A protein and the small-molecule ligand that binds it are described below.
Small molecule (SMILES): COc1cc2c(cc1NS(=O)(=O)c1ccc(Br)cc1C)n(C)c(=O)n2C

Binding-site contacts:
Ligand atom CAQ contacts residue CYS78 of chain 1.A at 4.2 Å (hydrophobic).
Ligand atom CAF contacts residue VAL36 of chain 1.A at 4.2 Å (hydrophobic).
Ligand atom CAE contacts residue VAL31 of chain 1.A at 4.2 Å (hydrophobic).
Ligand atom NAL contacts residue PHE88 of chain 1.A at 3.6 Å.
Ligand atom SAA contacts residue GLU35 of chain 1.A at 4.0 Å.
Ligand atom CAP contacts residue ASN82 of chain 1.A at 3.9 Å.
Ligand atom NAL contacts residue VAL31 of chain 1.A at 3.9 Å.
Ligand atom CAM contacts residue VAL31 of chain 1.A at 3.8 Å (hydrophobic).
Ligand atom OAC contacts residue GLU35 of chain 1.A at 3.3 Å.
Ligand atom CAX contacts residue PHE88 of chain 1.A at 4.2 Å (hydrophobic).
Ligand atom NAN contacts residue VAL31 of chain 1.A at 3.6 Å.
Ligand atom OAD contacts residue VAL36 of chain 1.A at 3.4 Å.
Ligand atom CAQ contacts residue PHE88 of chain 1.A at 4.1 Å (hydrophobic).
Ligand atom CAH contacts residue ILE26 of chain 1.A at 4.2 Å (hydrophobic).
Ligand atom CAS contacts residue ILE26 of chain 1.A at 3.5 Å (hydrophobic).
Ligand atom CAI contacts residue ILE26 of chain 1.A at 3.4 Å (hydrophobic).
Ligand atom OAD contacts residue GLU35 of chain 1.A at 3.5 Å.
Ligand atom OAO contacts residue CYS78 of chain 1.A at 3.6 Å.
Ligand atom CAI contacts residue PHE88 of chain 1.A at 4.1 Å (hydrophobic).
Ligand atom CAM contacts residue ASN82 of chain 1.A at 4.0 Å.
Ligand atom OAO contacts residue ASN82 of chain 1.A at 2.9 Å (h-bond).
Ligand atom CAS contacts residue GLN29 of chain 1.A at 3.8 Å.
Ligand atom CAQ contacts residue ILE26 of chain 1.A at 3.6 Å (hydrophobic).
Ligand atom NAB contacts residue SER32 of chain 1.A at 4.0 Å.
Ligand atom CAH contacts residue PHE88 of chain 1.A at 3.5 Å (hydrophobic).
Ligand atom CAQ contacts residue PHE27 of chain 1.A at 3.7 Å (hydrophobic).
Ligand atom CAF contacts residue VAL31 of chain 1.A at 3.7 Å (hydrophobic).
Ligand atom CAP contacts residue TYR81 of chain 1.A at 3.9 Å (hydrophobic).
Ligand atom CAJ contacts residue VAL31 of chain 1.A at 4.2 Å (hydrophobic).
Ligand atom CAF contacts residue PHE88 of chain 1.A at 4.0 Å (hydrophobic).
Ligand atom CAG contacts residue PHE88 of chain 1.A at 3.5 Å (hydrophobic).
Ligand atom CAS contacts residue PRO30 of chain 1.A at 4.2 Å (hydrophobic).
Ligand atom OAC contacts residue SER32 of chain 1.A at 3.7 Å.
Ligand atom CAM contacts residue PHE88 of chain 1.A at 3.5 Å (hydrophobic).
Ligand atom CAG contacts residue VAL31 of chain 1.A at 3.7 Å (hydrophobic).
Ligand atom OAO contacts residue PHE88 of chain 1.A at 3.9 Å.
Ligand atom NAN contacts residue PHE88 of chain 1.A at 3.5 Å.
Ligand atom CAH contacts residue VAL31 of chain 1.A at 3.5 Å (hydrophobic).
Ligand atom CAQ contacts residue VAL31 of chain 1.A at 4.2 Å (hydrophobic).
Ligand atom CAI contacts residue VAL31 of chain 1.A at 3.9 Å (hydrophobic).

Sequence of chain 1.A:
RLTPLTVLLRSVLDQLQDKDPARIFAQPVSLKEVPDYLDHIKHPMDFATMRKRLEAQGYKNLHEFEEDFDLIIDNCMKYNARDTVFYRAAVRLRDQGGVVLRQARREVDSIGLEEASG